Binding-site contacts:
Ligand atom C2 contacts residue ASN215 of chain 1.L at 2.4 Å.
Ligand atom C1 contacts residue ASN215 of chain 1.L at 1.4 Å.
Ligand atom C5 contacts residue ASN215 of chain 1.L at 3.6 Å.
Ligand atom C7 contacts residue PRO14 of chain 1.L at 3.8 Å (hydrophobic).
Ligand atom N2 contacts residue ASN215 of chain 1.L at 2.7 Å (h-bond).
Ligand atom C8 contacts residue ASN215 of chain 1.L at 4.3 Å.
Ligand atom O6 contacts residue TYR13 of chain 1.L at 4.2 Å.
Ligand atom C8 contacts residue PRO14 of chain 1.L at 3.5 Å (hydrophobic).
Ligand atom C4 contacts residue ASN215 of chain 1.L at 4.1 Å.
Ligand atom C3 contacts residue PRO14 of chain 1.L at 4.1 Å (hydrophobic).
Ligand atom C2 contacts residue PRO14 of chain 1.L at 3.8 Å (hydrophobic).
Ligand atom C8 contacts residue ARG15 of chain 1.L at 3.9 Å.
Ligand atom O7 contacts residue LEU16 of chain 1.L at 4.3 Å.
Ligand atom O5 contacts residue ASN215 of chain 1.L at 2.3 Å (h-bond).
Ligand atom N2 contacts residue PRO14 of chain 1.L at 2.9 Å (h-bond).
Ligand atom C8 contacts residue LEU16 of chain 1.L at 4.0 Å (hydrophobic).
Ligand atom C1 contacts residue PRO14 of chain 1.L at 3.7 Å (hydrophobic).
Ligand atom C7 contacts residue LEU16 of chain 1.L at 4.4 Å (hydrophobic).
Ligand atom O5 contacts residue TYR13 of chain 1.L at 4.1 Å.
Ligand atom C7 contacts residue ASN215 of chain 1.L at 3.4 Å.
Ligand atom C1 contacts residue TYR13 of chain 1.L at 4.2 Å (hydrophobic).
Ligand atom O6 contacts residue ASN215 of chain 1.L at 4.3 Å.
Ligand atom N2 contacts residue ARG15 of chain 1.L at 4.2 Å.
Ligand atom O7 contacts residue ASN215 of chain 1.L at 3.8 Å.
Ligand atom C3 contacts residue ASN215 of chain 1.L at 3.8 Å.
Ligand atom C5 contacts residue TYR13 of chain 1.L at 4.0 Å (hydrophobic).

A protein and the small-molecule ligand that binds it are described below.
Small molecule (SMILES): CC(=O)N[C@@H]1[C@@H](O)[C@H](O)[C@@H](CO)O[C@H]1O

Sequence of chain 1.L:
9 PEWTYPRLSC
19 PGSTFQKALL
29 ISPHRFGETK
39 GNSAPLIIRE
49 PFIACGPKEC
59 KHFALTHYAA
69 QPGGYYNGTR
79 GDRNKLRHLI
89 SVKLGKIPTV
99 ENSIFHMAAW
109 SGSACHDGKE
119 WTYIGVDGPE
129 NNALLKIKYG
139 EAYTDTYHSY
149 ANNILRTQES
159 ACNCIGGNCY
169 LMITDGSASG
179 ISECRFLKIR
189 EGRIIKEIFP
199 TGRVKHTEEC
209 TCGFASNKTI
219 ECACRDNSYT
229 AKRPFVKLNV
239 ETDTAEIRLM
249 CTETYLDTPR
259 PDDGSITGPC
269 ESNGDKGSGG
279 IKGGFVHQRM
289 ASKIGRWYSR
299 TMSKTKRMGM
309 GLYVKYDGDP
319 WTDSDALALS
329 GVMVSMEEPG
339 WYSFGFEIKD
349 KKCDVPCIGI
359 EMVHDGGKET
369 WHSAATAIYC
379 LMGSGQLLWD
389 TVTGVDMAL